Sequence of chain 1.A:
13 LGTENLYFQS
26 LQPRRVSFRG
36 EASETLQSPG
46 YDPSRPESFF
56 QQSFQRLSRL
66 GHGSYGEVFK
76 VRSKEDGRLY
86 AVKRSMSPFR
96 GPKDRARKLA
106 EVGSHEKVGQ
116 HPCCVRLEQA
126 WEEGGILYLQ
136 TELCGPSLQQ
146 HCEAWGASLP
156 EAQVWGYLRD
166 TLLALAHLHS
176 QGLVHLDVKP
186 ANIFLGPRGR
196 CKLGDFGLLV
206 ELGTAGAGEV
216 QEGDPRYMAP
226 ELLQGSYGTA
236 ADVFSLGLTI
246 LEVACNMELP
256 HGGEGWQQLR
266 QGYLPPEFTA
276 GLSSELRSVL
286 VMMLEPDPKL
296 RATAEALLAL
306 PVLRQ

This small molecule binds to this protein.
Small molecule (SMILES): CNC(=O)c1nn(C)c2c1C(C)(C)Cc1cnc(Nc3ccc(N4CCN(C)CC4)cc3)nc1-2

Binding-site contacts:
Ligand atom C23 contacts residue CYS139 of chain 1.A at 3.4 Å (hydrophobic).
Ligand atom C23 contacts residue GLY140 of chain 1.A at 3.6 Å.
Ligand atom N7 contacts residue PHE189 of chain 1.A at 3.8 Å.
Ligand atom N3 contacts residue TYR70 of chain 1.A at 3.6 Å.
Ligand atom N19 contacts residue CYS139 of chain 1.A at 3.1 Å (h-bond).
Ligand atom O1 contacts residue LYS88 of chain 1.A at 3.1 Å (salt-bridge).
Ligand atom N21 contacts residue GLY140 of chain 1.A at 3.2 Å (h-bond).
Ligand atom C20 contacts residue THR136 of chain 1.A at 3.9 Å.
Ligand atom N3 contacts residue LYS88 of chain 1.A at 3.9 Å.
Ligand atom C4 contacts residue TYR70 of chain 1.A at 3.6 Å (hydrophobic).
Ligand atom C24 contacts residue PRO141 of chain 1.A at 3.9 Å (hydrophobic).
Ligand atom C26 contacts residue LEU65 of chain 1.A at 3.8 Å (hydrophobic).
Ligand atom C23 contacts residue LEU65 of chain 1.A at 3.8 Å (hydrophobic).
Ligand atom C8 contacts residue LEU65 of chain 1.A at 3.9 Å (hydrophobic).
Ligand atom C26 contacts residue GLN145 of chain 1.A at 3.5 Å.
Ligand atom N7 contacts residue VAL73 of chain 1.A at 3.9 Å.
Ligand atom C20 contacts residue ALA86 of chain 1.A at 3.6 Å (hydrophobic).
Ligand atom N17 contacts residue PHE189 of chain 1.A at 3.5 Å.
Ligand atom C30 contacts residue LEU65 of chain 1.A at 3.9 Å (hydrophobic).
Ligand atom N6 contacts residue VAL73 of chain 1.A at 3.5 Å.
Ligand atom N21 contacts residue CYS139 of chain 1.A at 2.9 Å (h-bond).
Ligand atom C4 contacts residue ASP200 of chain 1.A at 3.5 Å.
Ligand atom C24 contacts residue LEU65 of chain 1.A at 3.8 Å (hydrophobic).
Ligand atom C29 contacts residue GLN145 of chain 1.A at 3.2 Å.
Ligand atom C13 contacts residue THR136 of chain 1.A at 3.3 Å.
Ligand atom C2 contacts residue LYS88 of chain 1.A at 3.8 Å.
Ligand atom C9 contacts residue PHE189 of chain 1.A at 3.7 Å (hydrophobic).
Ligand atom C22 contacts residue GLY140 of chain 1.A at 3.4 Å.
Ligand atom C18 contacts residue CYS139 of chain 1.A at 3.8 Å (hydrophobic).
Ligand atom C23 contacts residue PRO141 of chain 1.A at 3.7 Å (hydrophobic).
Ligand atom C22 contacts residue CYS139 of chain 1.A at 3.5 Å (hydrophobic).
Ligand atom C15 contacts residue PHE189 of chain 1.A at 3.6 Å (hydrophobic).
Ligand atom C9 contacts residue VAL73 of chain 1.A at 3.9 Å (hydrophobic).
Ligand atom O1 contacts residue ASP200 of chain 1.A at 3.6 Å.
Ligand atom C12 contacts residue ALA86 of chain 1.A at 3.8 Å (hydrophobic).
Ligand atom C11 contacts residue PHE189 of chain 1.A at 3.8 Å (hydrophobic).
Ligand atom C4 contacts residue LYS88 of chain 1.A at 3.6 Å.
Ligand atom C20 contacts residue CYS139 of chain 1.A at 3.7 Å (hydrophobic).
Ligand atom C20 contacts residue GLU137 of chain 1.A at 3.5 Å.
Ligand atom C5 contacts residue VAL73 of chain 1.A at 3.6 Å (hydrophobic).